Sequence of chain 1.A:
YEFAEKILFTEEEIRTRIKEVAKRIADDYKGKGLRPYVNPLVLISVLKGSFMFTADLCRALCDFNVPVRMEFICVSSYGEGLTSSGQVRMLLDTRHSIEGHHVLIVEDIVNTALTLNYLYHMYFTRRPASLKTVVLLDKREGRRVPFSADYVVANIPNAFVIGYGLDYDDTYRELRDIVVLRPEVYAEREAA

The protein below binds the small molecule below.
Small molecule (SMILES): Oc1ncnc2cn[nH]c12

Binding-site contacts:
Ligand atom N1 contacts residue LEU170 of chain 1.A at 4.2 Å.
Ligand atom N7 contacts residue LYS143 of chain 1.A at 3.4 Å (salt-bridge).
Ligand atom C2 contacts residue PHE164 of chain 1.A at 3.5 Å (hydrophobic).
Ligand atom C6 contacts residue VAL165 of chain 1.A at 3.7 Å (hydrophobic).
Ligand atom N3 contacts residue LEU170 of chain 1.A at 4.1 Å.
Ligand atom C6 contacts residue ILE113 of chain 1.A at 3.6 Å (hydrophobic).
Ligand atom O6 contacts residue PHE164 of chain 1.A at 3.3 Å.
Ligand atom C4 contacts residue PHE164 of chain 1.A at 3.9 Å (hydrophobic).
Ligand atom O6 contacts residue ALA163 of chain 1.A at 3.4 Å (h-bond).
Ligand atom N8 contacts residue PRP1 of chain 1.E at 2.7 Å (h-bond).
Ligand atom C5 contacts residue ILE113 of chain 1.A at 3.6 Å (hydrophobic).
Ligand atom N8 contacts residue ILE113 of chain 1.A at 4.3 Å.
Ligand atom C2 contacts residue LEU170 of chain 1.A at 3.8 Å (hydrophobic).
Ligand atom N3 contacts residue PRP1 of chain 1.E at 4.0 Å.
Ligand atom C9 contacts residue ILE113 of chain 1.A at 3.9 Å (hydrophobic).
Ligand atom N3 contacts residue ILE113 of chain 1.A at 4.3 Å.
Ligand atom N3 contacts residue MG1 of chain 1.C at 4.3 Å.
Ligand atom C9 contacts residue PRP1 of chain 1.E at 3.2 Å.
Ligand atom C6 contacts residue LYS143 of chain 1.A at 3.8 Å.
Ligand atom N3 contacts residue PHE164 of chain 1.A at 3.8 Å.
Ligand atom N3 contacts residue ASP171 of chain 1.A at 4.2 Å.
Ligand atom C5 contacts residue PHE164 of chain 1.A at 3.7 Å (hydrophobic).
Ligand atom N1 contacts residue VAL165 of chain 1.A at 2.7 Å (h-bond).
Ligand atom N7 contacts residue ILE113 of chain 1.A at 3.8 Å.
Ligand atom N1 contacts residue PHE164 of chain 1.A at 3.6 Å.
Ligand atom O6 contacts residue VAL165 of chain 1.A at 2.9 Å (h-bond).
Ligand atom N7 contacts residue PRP1 of chain 1.E at 3.5 Å (h-bond).
Ligand atom C2 contacts residue ASP171 of chain 1.A at 3.7 Å.
Ligand atom C2 contacts residue VAL165 of chain 1.A at 3.4 Å (hydrophobic).
Ligand atom C4 contacts residue ILE113 of chain 1.A at 4.0 Å (hydrophobic).
Ligand atom O6 contacts residue ILE113 of chain 1.A at 3.7 Å.
Ligand atom N1 contacts residue ILE113 of chain 1.A at 4.2 Å.
Ligand atom N8 contacts residue ASN115 of chain 1.A at 4.5 Å.
Ligand atom C4 contacts residue PRP1 of chain 1.E at 3.9 Å.
Ligand atom O6 contacts residue LYS143 of chain 1.A at 3.0 Å (salt-bridge).
Ligand atom N7 contacts residue PHE164 of chain 1.A at 4.3 Å.
Ligand atom C6 contacts residue PHE164 of chain 1.A at 3.6 Å (hydrophobic).
Ligand atom C5 contacts residue LYS143 of chain 1.A at 4.0 Å.